This small molecule binds to this protein.
Small molecule (SMILES): CC(=O)N[C@@H]1[C@@H](O)[C@H](O)[C@@H](CO)O[C@H]1O

Binding-site contacts:
Ligand atom C4 contacts residue ASN122 of chain 1.G at 4.0 Å.
Ligand atom O7 contacts residue ASN122 of chain 1.G at 3.9 Å.
Ligand atom N2 contacts residue ASN122 of chain 1.G at 2.5 Å (h-bond).
Ligand atom C3 contacts residue ASN122 of chain 1.G at 3.6 Å.
Ligand atom N2 contacts residue ASN125 of chain 1.G at 4.0 Å.
Ligand atom O4 contacts residue ASN125 of chain 1.G at 4.2 Å.
Ligand atom O4 contacts residue ASN122 of chain 1.G at 3.9 Å.
Ligand atom O7 contacts residue ASN125 of chain 1.G at 4.1 Å.
Ligand atom C7 contacts residue ASN122 of chain 1.G at 3.0 Å.
Ligand atom O4 contacts residue VAL127 of chain 1.G at 3.8 Å.
Ligand atom C1 contacts residue ASN122 of chain 1.G at 1.4 Å.
Ligand atom C8 contacts residue ASN122 of chain 1.G at 3.2 Å.
Ligand atom C2 contacts residue ASN122 of chain 1.G at 2.3 Å.
Ligand atom O5 contacts residue ASN122 of chain 1.G at 2.5 Å (h-bond).
Ligand atom C5 contacts residue ASN122 of chain 1.G at 3.7 Å.

Sequence of chain 1.G:
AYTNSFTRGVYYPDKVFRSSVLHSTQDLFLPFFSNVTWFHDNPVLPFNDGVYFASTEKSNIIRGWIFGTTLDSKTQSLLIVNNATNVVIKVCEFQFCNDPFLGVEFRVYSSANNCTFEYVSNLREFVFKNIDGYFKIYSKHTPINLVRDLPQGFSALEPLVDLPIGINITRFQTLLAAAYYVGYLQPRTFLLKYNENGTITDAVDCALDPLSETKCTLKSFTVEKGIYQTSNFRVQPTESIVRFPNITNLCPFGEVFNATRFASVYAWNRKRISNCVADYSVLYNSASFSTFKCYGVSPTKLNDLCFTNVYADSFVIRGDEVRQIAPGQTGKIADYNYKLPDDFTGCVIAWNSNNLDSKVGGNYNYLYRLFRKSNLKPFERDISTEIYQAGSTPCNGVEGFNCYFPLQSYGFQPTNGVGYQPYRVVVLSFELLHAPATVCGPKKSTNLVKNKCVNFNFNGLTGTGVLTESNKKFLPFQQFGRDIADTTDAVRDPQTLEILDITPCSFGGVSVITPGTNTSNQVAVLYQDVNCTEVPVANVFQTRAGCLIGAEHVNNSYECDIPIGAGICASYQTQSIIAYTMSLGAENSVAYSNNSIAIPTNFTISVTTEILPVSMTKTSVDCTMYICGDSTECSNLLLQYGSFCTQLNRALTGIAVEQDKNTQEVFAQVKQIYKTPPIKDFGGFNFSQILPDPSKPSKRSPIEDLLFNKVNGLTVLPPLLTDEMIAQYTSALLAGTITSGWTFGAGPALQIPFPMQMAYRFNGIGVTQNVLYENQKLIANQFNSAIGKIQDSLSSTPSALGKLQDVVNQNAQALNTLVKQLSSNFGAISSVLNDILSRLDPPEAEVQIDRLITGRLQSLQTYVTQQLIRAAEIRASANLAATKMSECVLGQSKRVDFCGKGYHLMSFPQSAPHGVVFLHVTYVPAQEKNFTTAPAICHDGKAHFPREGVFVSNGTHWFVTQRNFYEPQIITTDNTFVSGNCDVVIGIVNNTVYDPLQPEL